A protein and the small-molecule ligand that binds it are described below.
Small molecule (SMILES): CCCCN(c1cccc(-c2ccc(SC)cc2)c1C)S(=O)(=O)c1ccc(OCC(=O)O)c2ccccc12

Sequence of chain 2.B:
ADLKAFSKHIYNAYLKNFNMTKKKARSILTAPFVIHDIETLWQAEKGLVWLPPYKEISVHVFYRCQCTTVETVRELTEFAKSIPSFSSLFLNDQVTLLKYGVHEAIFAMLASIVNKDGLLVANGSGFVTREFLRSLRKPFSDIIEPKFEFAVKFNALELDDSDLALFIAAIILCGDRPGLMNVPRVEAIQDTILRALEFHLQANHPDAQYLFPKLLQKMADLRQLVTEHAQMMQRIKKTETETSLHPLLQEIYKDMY

Binding-site contacts:
Ligand atom C27 contacts residue HIS243 of chain 2.B at 3.7 Å.
Ligand atom C2 contacts residue LYS161 of chain 2.B at 3.8 Å.
Ligand atom O22 contacts residue LYS161 of chain 2.B at 3.4 Å.
Ligand atom C26 contacts residue CYS79 of chain 2.B at 3.5 Å (hydrophobic).
Ligand atom C27 contacts residue CYS79 of chain 2.B at 3.5 Å (hydrophobic).
Ligand atom C7 contacts residue CYS79 of chain 2.B at 3.8 Å (hydrophobic).
Ligand atom C38 contacts residue CYS79 of chain 2.B at 3.5 Å (hydrophobic).
Ligand atom C35 contacts residue PHE76 of chain 2.B at 3.6 Å (hydrophobic).
Ligand atom C10 contacts residue CYS79 of chain 2.B at 3.6 Å (hydrophobic).
Ligand atom C33 contacts residue CYS79 of chain 2.B at 3.4 Å (hydrophobic).
Ligand atom C37 contacts residue ILE157 of chain 2.B at 3.6 Å (hydrophobic).
Ligand atom C25 contacts residue CYS79 of chain 2.B at 3.5 Å (hydrophobic).
Ligand atom C2 contacts residue PHE162 of chain 2.B at 3.6 Å (hydrophobic).
Ligand atom C34 contacts residue PHE76 of chain 2.B at 3.5 Å (hydrophobic).
Ligand atom O23 contacts residue LEU124 of chain 2.B at 3.4 Å.
Ligand atom C1 contacts residue VAL128 of chain 2.B at 3.7 Å (hydrophobic).
Ligand atom O31 contacts residue HIS117 of chain 2.B at 2.8 Å (h-bond).
Ligand atom C2 contacts residue ILE158 of chain 2.B at 3.6 Å (hydrophobic).
Ligand atom C30 contacts residue HIS117 of chain 2.B at 3.5 Å.
Ligand atom C29 contacts residue THR83 of chain 2.B at 3.4 Å.
Ligand atom C11 contacts residue CYS79 of chain 2.B at 3.5 Å (hydrophobic).
Ligand atom C6 contacts residue CYS79 of chain 2.B at 3.6 Å (hydrophobic).
Ligand atom O32 contacts residue MET247 of chain 2.B at 3.3 Å.
Ligand atom C24 contacts residue CYS79 of chain 2.B at 3.5 Å (hydrophobic).
Ligand atom O28 contacts residue MET247 of chain 2.B at 3.5 Å.
Ligand atom O23 contacts residue PHE121 of chain 2.B at 3.4 Å.
Ligand atom C36 contacts residue ILE157 of chain 2.B at 3.5 Å (hydrophobic).
Ligand atom C19 contacts residue VAL75 of chain 2.B at 3.8 Å (hydrophobic).
Ligand atom C30 contacts residue TYR267 of chain 2.B at 3.3 Å (hydrophobic).
Ligand atom C30 contacts residue HIS243 of chain 2.B at 3.7 Å.
Ligand atom C4 contacts residue ILE158 of chain 2.B at 3.7 Å (hydrophobic).
Ligand atom O32 contacts residue TYR267 of chain 2.B at 2.6 Å (h-bond).
Ligand atom O31 contacts residue LEU263 of chain 2.B at 3.4 Å.
Ligand atom O32 contacts residue HIS243 of chain 2.B at 2.6 Å (h-bond).
Ligand atom O22 contacts residue ILE157 of chain 2.B at 3.6 Å (h-bond).
Ligand atom C26 contacts residue HIS243 of chain 2.B at 3.7 Å.
Ligand atom O31 contacts residue TYR267 of chain 2.B at 3.4 Å (h-bond).
Ligand atom O32 contacts residue HIS117 of chain 2.B at 3.8 Å.
Ligand atom C19 contacts residue VAL142 of chain 2.B at 3.7 Å (hydrophobic).
Ligand atom O31 contacts residue THR83 of chain 2.B at 3.1 Å.